Binding-site contacts:
Ligand atom C4 contacts residue HIS1101 of chain 1.C at 4.2 Å.
Ligand atom C7 contacts residue THR1100 of chain 1.C at 4.3 Å.
Ligand atom C5 contacts residue ASN1098 of chain 1.C at 3.7 Å.
Ligand atom C1 contacts residue HIS1101 of chain 1.C at 4.2 Å.
Ligand atom C1 contacts residue ASN1098 of chain 1.C at 1.4 Å.
Ligand atom C5 contacts residue PHE1103 of chain 1.C at 4.0 Å (hydrophobic).
Ligand atom C5 contacts residue HIS1101 of chain 1.C at 3.8 Å.
Ligand atom C2 contacts residue ASN1098 of chain 1.C at 2.5 Å.
Ligand atom O7 contacts residue ASN1098 of chain 1.C at 3.2 Å (h-bond).
Ligand atom C8 contacts residue THR1100 of chain 1.C at 4.4 Å.
Ligand atom C3 contacts residue ASN1098 of chain 1.C at 3.8 Å.
Ligand atom C2 contacts residue THR1100 of chain 1.C at 3.9 Å.
Ligand atom C1 contacts residue PHE1103 of chain 1.C at 4.4 Å (hydrophobic).
Ligand atom C6 contacts residue PHE1103 of chain 1.C at 3.5 Å (hydrophobic).
Ligand atom O5 contacts residue ASN1098 of chain 1.C at 2.4 Å (h-bond).
Ligand atom O4 contacts residue HIS1101 of chain 1.C at 3.9 Å.
Ligand atom O6 contacts residue PHE1103 of chain 1.C at 4.1 Å.
Ligand atom C1 contacts residue THR1100 of chain 1.C at 3.9 Å.
Ligand atom C4 contacts residue ASN1098 of chain 1.C at 4.2 Å.
Ligand atom C3 contacts residue THR1100 of chain 1.C at 3.8 Å.
Ligand atom C8 contacts residue HIS1101 of chain 1.C at 4.2 Å.
Ligand atom C8 contacts residue ASN1098 of chain 1.C at 3.8 Å.
Ligand atom C3 contacts residue HIS1101 of chain 1.C at 3.9 Å.
Ligand atom O5 contacts residue HIS1101 of chain 1.C at 4.4 Å.
Ligand atom N2 contacts residue ASN1098 of chain 1.C at 2.9 Å (h-bond).
Ligand atom O5 contacts residue PHE1103 of chain 1.C at 3.7 Å.
Ligand atom C7 contacts residue ASN1098 of chain 1.C at 3.2 Å.
Ligand atom C7 contacts residue HIS1101 of chain 1.C at 4.0 Å.
Ligand atom O7 contacts residue HIS1101 of chain 1.C at 3.7 Å.
Ligand atom N2 contacts residue THR1100 of chain 1.C at 3.3 Å (h-bond).

This small molecule binds to this protein.
Small molecule (SMILES): CC(=O)N[C@H]1[C@H](O[C@H]2[C@H](O)[C@@H](NC(C)=O)CO[C@@H]2CO)O[C@H](CO)[C@@H](O)[C@@H]1O

Sequence of chain 1.C:
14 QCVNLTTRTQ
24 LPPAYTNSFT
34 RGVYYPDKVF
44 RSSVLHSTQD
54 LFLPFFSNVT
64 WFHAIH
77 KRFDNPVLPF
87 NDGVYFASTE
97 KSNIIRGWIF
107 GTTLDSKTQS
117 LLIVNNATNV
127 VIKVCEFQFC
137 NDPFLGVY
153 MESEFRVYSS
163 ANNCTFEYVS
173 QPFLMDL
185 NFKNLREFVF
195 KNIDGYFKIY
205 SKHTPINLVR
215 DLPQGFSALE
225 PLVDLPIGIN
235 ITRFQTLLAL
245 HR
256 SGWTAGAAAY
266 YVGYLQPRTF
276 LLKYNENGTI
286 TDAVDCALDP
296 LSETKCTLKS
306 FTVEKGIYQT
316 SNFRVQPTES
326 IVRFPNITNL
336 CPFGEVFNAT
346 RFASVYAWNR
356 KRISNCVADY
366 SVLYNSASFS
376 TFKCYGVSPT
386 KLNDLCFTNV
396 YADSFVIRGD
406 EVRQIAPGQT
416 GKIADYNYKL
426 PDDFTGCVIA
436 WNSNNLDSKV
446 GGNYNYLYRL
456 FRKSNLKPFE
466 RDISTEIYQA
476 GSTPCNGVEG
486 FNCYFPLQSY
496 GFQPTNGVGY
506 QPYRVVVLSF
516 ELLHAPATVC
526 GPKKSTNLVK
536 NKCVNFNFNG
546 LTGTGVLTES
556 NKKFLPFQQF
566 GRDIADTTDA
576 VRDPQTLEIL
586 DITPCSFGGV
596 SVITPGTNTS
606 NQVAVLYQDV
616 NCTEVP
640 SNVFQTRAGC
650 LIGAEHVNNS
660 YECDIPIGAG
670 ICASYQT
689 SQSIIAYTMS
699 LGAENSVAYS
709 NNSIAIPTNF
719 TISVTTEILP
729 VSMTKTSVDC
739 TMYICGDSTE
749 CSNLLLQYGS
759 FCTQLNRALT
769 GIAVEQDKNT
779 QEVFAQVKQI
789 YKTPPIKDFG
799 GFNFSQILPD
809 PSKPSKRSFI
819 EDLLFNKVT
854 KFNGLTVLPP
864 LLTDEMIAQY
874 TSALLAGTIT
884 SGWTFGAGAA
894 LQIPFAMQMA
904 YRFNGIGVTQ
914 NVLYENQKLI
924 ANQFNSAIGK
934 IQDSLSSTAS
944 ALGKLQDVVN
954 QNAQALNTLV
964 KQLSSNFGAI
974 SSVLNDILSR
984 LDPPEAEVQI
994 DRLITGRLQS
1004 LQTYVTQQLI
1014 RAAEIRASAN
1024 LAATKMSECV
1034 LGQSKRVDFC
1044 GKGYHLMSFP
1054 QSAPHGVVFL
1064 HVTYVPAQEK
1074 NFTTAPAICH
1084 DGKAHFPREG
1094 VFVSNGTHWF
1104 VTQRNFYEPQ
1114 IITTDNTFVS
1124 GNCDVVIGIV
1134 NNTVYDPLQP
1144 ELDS